Binding-site contacts:
Ligand atom O5 contacts residue LEU212 of chain 1.D at 4.2 Å.
Ligand atom C3 contacts residue ASN127 of chain 1.D at 3.4 Å.
Ligand atom C4 contacts residue ASP83 of chain 1.D at 3.2 Å.
Ligand atom O4 contacts residue GLY213 of chain 1.D at 2.8 Å (h-bond).
Ligand atom O4 contacts residue GLY214 of chain 1.D at 4.1 Å.
Ligand atom O4 contacts residue SER211 of chain 1.D at 3.1 Å (h-bond).
Ligand atom C5 contacts residue TYR125 of chain 1.D at 3.7 Å (hydrophobic).
Ligand atom C2 contacts residue SER211 of chain 1.D at 3.7 Å.
Ligand atom C6 contacts residue TYR125 of chain 1.D at 3.6 Å (hydrophobic).
Ligand atom O4 contacts residue LEU212 of chain 1.D at 3.1 Å (h-bond).
Ligand atom C6 contacts residue ASP80 of chain 1.D at 3.9 Å.
Ligand atom O4 contacts residue ASP83 of chain 1.D at 2.9 Å (salt-bridge).
Ligand atom C4 contacts residue SER211 of chain 1.D at 3.6 Å.
Ligand atom O3 contacts residue ASN127 of chain 1.D at 3.0 Å (h-bond).
Ligand atom C1 contacts residue SER211 of chain 1.D at 3.5 Å.
Ligand atom C3 contacts residue TYR125 of chain 1.D at 3.9 Å (hydrophobic).
Ligand atom O4 contacts residue GLY103 of chain 1.D at 4.2 Å.
Ligand atom O2 contacts residue ASN127 of chain 1.D at 4.0 Å.
Ligand atom C5 contacts residue SER211 of chain 1.D at 3.6 Å.
Ligand atom O3 contacts residue GLY104 of chain 1.D at 2.9 Å (h-bond).
Ligand atom O6 contacts residue LEU212 of chain 1.D at 4.2 Å.
Ligand atom C4 contacts residue SER211 of chain 1.D at 3.9 Å.
Ligand atom O3 contacts residue GLY103 of chain 1.D at 3.4 Å.
Ligand atom O3 contacts residue SER211 of chain 1.D at 3.2 Å (h-bond).
Ligand atom C6 contacts residue GLY213 of chain 1.D at 3.7 Å.
Ligand atom O4 contacts residue ALA82 of chain 1.D at 4.0 Å.
Ligand atom C5 contacts residue GLY213 of chain 1.D at 4.3 Å.
Ligand atom C6 contacts residue SER211 of chain 1.D at 4.0 Å.
Ligand atom O3 contacts residue ASP83 of chain 1.D at 2.6 Å (salt-bridge).
Ligand atom C3 contacts residue SER211 of chain 1.D at 4.2 Å.
Ligand atom O2 contacts residue GLU129 of chain 1.D at 4.0 Å.
Ligand atom C4 contacts residue GLY213 of chain 1.D at 3.8 Å.
Ligand atom O6 contacts residue TYR125 of chain 1.D at 3.9 Å.
Ligand atom O6 contacts residue ASP80 of chain 1.D at 3.1 Å (salt-bridge).
Ligand atom O4 contacts residue SER211 of chain 1.D at 2.5 Å (h-bond).
Ligand atom C3 contacts residue ASP83 of chain 1.D at 3.5 Å.
Ligand atom C6 contacts residue GLY214 of chain 1.D at 3.9 Å.
Ligand atom C4 contacts residue TYR125 of chain 1.D at 3.8 Å (hydrophobic).
Ligand atom C3 contacts residue SER211 of chain 1.D at 4.2 Å.
Ligand atom O5 contacts residue SER211 of chain 1.D at 3.0 Å (h-bond).

A small-molecule ligand and the protein it binds are described below.
Small molecule (SMILES): CC(=O)N[C@@H]1[C@@H](O[C@@H]2O[C@H](CO)[C@H](O)[C@H](O)[C@H]2O)[C@@H](O)[C@@H](CO)O[C@H]1O

Sequence of chain 1.D:
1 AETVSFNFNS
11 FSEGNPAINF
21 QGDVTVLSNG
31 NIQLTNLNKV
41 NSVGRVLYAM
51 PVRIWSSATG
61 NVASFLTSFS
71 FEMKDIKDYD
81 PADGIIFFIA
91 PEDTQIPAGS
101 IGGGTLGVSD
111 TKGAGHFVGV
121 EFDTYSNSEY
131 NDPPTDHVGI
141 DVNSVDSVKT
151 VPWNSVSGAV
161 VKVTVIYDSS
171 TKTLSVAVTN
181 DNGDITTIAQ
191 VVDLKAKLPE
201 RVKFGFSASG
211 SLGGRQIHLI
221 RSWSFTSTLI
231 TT